Binding-site contacts:
Ligand atom O5 contacts residue GLU11 of chain 1.B at 3.2 Å (salt-bridge).
Ligand atom O3 contacts residue PRO32 of chain 1.B at 3.5 Å.
Ligand atom O7 contacts residue VAL13 of chain 1.B at 3.5 Å.
Ligand atom O7 contacts residue PRO32 of chain 1.B at 3.3 Å.
Ligand atom C8 contacts residue NAG1 of chain 1.E at 3.8 Å.
Ligand atom O6 contacts residue GLY30 of chain 1.B at 3.5 Å (h-bond).
Ligand atom O5 contacts residue ASN213 of chain 1.B at 2.4 Å (h-bond).
Ligand atom N2 contacts residue GLN388 of chain 1.B at 3.6 Å.
Ligand atom C5 contacts residue VAL13 of chain 1.B at 3.6 Å (hydrophobic).
Ligand atom C8 contacts residue GLN388 of chain 1.B at 3.4 Å.
Ligand atom C1 contacts residue GLU11 of chain 1.B at 3.7 Å.
Ligand atom C7 contacts residue VAL13 of chain 1.B at 3.7 Å (hydrophobic).
Ligand atom C4 contacts residue GLY30 of chain 1.B at 3.9 Å.
Ligand atom O7 contacts residue ASN213 of chain 1.B at 3.4 Å (h-bond).
Ligand atom C1 contacts residue ALA12 of chain 1.B at 3.5 Å (hydrophobic).
Ligand atom C5 contacts residue ASN213 of chain 1.B at 3.6 Å.
Ligand atom C5 contacts residue GLY30 of chain 1.B at 3.3 Å.
Ligand atom C7 contacts residue GLN388 of chain 1.B at 3.6 Å.
Ligand atom C1 contacts residue GLY30 of chain 1.B at 3.7 Å.
Ligand atom C2 contacts residue GLN36 of chain 1.B at 3.7 Å.
Ligand atom O2 contacts residue GLN36 of chain 1.B at 2.9 Å (h-bond).
Ligand atom O3 contacts residue GLN388 of chain 1.B at 3.4 Å (h-bond).
Ligand atom O4 contacts residue VAL13 of chain 1.B at 3.3 Å.
Ligand atom C3 contacts residue ASN213 of chain 1.B at 3.7 Å.
Ligand atom C2 contacts residue ASN213 of chain 1.B at 2.4 Å.
Ligand atom C3 contacts residue ALA12 of chain 1.B at 3.6 Å (hydrophobic).
Ligand atom O3 contacts residue GLN36 of chain 1.B at 3.4 Å (h-bond).
Ligand atom O6 contacts residue GLN36 of chain 1.B at 3.2 Å (h-bond).
Ligand atom C5 contacts residue GLN36 of chain 1.B at 3.7 Å.
Ligand atom C1 contacts residue ASN213 of chain 1.B at 1.4 Å.
Ligand atom N2 contacts residue ASN213 of chain 1.B at 2.8 Å (h-bond).
Ligand atom C8 contacts residue GLY384 of chain 1.B at 3.5 Å.
Ligand atom C4 contacts residue VAL13 of chain 1.B at 3.9 Å (hydrophobic).
Ligand atom C8 contacts residue LEU385 of chain 1.B at 3.8 Å (hydrophobic).
Ligand atom C7 contacts residue ASN213 of chain 1.B at 3.3 Å.
Ligand atom C2 contacts residue ALA12 of chain 1.B at 3.9 Å (hydrophobic).
Ligand atom O5 contacts residue GLY30 of chain 1.B at 3.4 Å (h-bond).
Ligand atom C6 contacts residue GLY30 of chain 1.B at 3.9 Å.
Ligand atom O5 contacts residue GLN36 of chain 1.B at 2.9 Å (h-bond).
Ligand atom C1 contacts residue GLN36 of chain 1.B at 3.5 Å.

A small-molecule ligand and the protein it binds are described below.
Small molecule (SMILES): CC(=O)N[C@H]1[C@H](O[C@H]2[C@H](O)[C@@H](NC(C)=O)CO[C@@H]2CO)O[C@H](CO)[C@@H](O[C@@H]2O[C@H](CO[C@H]3O[C@H](CO[C@@H]4O[C@H](CO)[C@@H](O)[C@H](O)[C@@H]4O)[C@@H](O)[C@H](O[C@@H]4O[C@H](CO)[C@@H](O)[C@H](O)[C@@H]4O)[C@@H]3O)[C@@H](O)[C@H](O[C@H]3O[C@H](CO)[C@@H](O)[C@H](O)[C@@H]3O)[C@@H]2O)[C@@H]1O

Sequence of chain 1.B:
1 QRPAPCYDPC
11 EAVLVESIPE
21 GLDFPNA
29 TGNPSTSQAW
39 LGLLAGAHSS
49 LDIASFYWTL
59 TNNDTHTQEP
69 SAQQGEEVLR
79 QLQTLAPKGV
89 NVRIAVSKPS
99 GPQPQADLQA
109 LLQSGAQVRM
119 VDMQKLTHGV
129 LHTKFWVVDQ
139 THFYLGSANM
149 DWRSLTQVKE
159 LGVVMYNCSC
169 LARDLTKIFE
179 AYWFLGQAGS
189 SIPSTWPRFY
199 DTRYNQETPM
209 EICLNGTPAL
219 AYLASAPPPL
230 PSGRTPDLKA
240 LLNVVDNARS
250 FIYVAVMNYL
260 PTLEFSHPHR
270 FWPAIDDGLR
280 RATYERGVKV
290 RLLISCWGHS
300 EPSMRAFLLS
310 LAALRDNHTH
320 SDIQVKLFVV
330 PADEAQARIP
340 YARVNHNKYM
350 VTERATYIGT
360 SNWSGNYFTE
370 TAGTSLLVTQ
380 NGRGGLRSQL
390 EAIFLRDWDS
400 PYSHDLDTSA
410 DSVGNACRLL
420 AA